A protein and the small-molecule ligand that binds it are described below.
Small molecule (SMILES): COc1ccc2c(c1)cc(C(=O)NS(=O)(=O)c1nnc(NC(C)=O)s1)n2CC(=O)O

Binding-site contacts:
Ligand atom CA contacts residue MET195 of chain 1.A at 3.7 Å (hydrophobic).
Ligand atom CAZ contacts residue EDO1 of chain 1.G at 3.6 Å.
Ligand atom OAG contacts residue THR39 of chain 1.A at 3.5 Å.
Ligand atom CAJ contacts residue MET195 of chain 1.A at 3.3 Å (hydrophobic).
Ligand atom NAN contacts residue GLN164 of chain 1.A at 3.0 Å (h-bond).
Ligand atom NAO contacts residue GLN164 of chain 1.A at 3.3 Å (h-bond).
Ligand atom O contacts residue SER196 of chain 1.A at 3.6 Å.
Ligand atom O contacts residue HIS44 of chain 1.A at 3.0 Å.
Ligand atom CAL contacts residue HIS47 of chain 1.A at 3.7 Å.
Ligand atom OAR contacts residue GLY46 of chain 1.A at 3.4 Å.
Ligand atom OXT contacts residue SER197 of chain 1.A at 3.7 Å.
Ligand atom OAR contacts residue PRO185 of chain 1.A at 3.8 Å.
Ligand atom CAA contacts residue PRO185 of chain 1.A at 3.1 Å (hydrophobic).
Ligand atom CAA contacts residue VAL187 of chain 1.A at 3.6 Å (hydrophobic).
Ligand atom C contacts residue SER197 of chain 1.A at 3.7 Å.
Ligand atom CAV contacts residue HIS47 of chain 1.A at 3.3 Å.
Ligand atom NAO contacts residue EDO1 of chain 1.G at 3.4 Å (h-bond).
Ligand atom OAG contacts residue HIS47 of chain 1.A at 3.3 Å (h-bond).
Ligand atom OAR contacts residue THR186 of chain 1.A at 3.7 Å.
Ligand atom CBB contacts residue HIS44 of chain 1.A at 3.5 Å.
Ligand atom CAK contacts residue GLY46 of chain 1.A at 3.3 Å.
Ligand atom OAF contacts residue EDO1 of chain 1.G at 3.0 Å (h-bond).
Ligand atom OAF contacts residue PRO38 of chain 1.A at 3.0 Å (h-bond).
Ligand atom CAY contacts residue HIS47 of chain 1.A at 3.6 Å.
Ligand atom O contacts residue SER197 of chain 1.A at 3.1 Å (h-bond).
Ligand atom OAG contacts residue MET40 of chain 1.A at 2.9 Å (h-bond).
Ligand atom CAJ contacts residue LYS160 of chain 1.A at 3.8 Å.
Ligand atom SAS contacts residue MET40 of chain 1.A at 3.8 Å.
Ligand atom OAR contacts residue VAL187 of chain 1.A at 3.0 Å (h-bond).
Ligand atom CAW contacts residue GLY46 of chain 1.A at 3.3 Å.
Ligand atom CAX contacts residue GLN164 of chain 1.A at 3.8 Å.
Ligand atom CA contacts residue LYS160 of chain 1.A at 3.4 Å.
Ligand atom CAJ contacts residue HIS44 of chain 1.A at 3.7 Å.
Ligand atom N contacts residue HIS44 of chain 1.A at 3.7 Å.
Ligand atom OAF contacts residue THR39 of chain 1.A at 3.3 Å.
Ligand atom OXT contacts residue SER196 of chain 1.A at 2.8 Å (h-bond).
Ligand atom CAA contacts residue GLY46 of chain 1.A at 3.4 Å.
Ligand atom NAQ contacts residue HIS47 of chain 1.A at 3.2 Å (h-bond).
Ligand atom C contacts residue HIS44 of chain 1.A at 3.7 Å.
Ligand atom C contacts residue SER196 of chain 1.A at 3.5 Å.

Sequence of chain 1.A:
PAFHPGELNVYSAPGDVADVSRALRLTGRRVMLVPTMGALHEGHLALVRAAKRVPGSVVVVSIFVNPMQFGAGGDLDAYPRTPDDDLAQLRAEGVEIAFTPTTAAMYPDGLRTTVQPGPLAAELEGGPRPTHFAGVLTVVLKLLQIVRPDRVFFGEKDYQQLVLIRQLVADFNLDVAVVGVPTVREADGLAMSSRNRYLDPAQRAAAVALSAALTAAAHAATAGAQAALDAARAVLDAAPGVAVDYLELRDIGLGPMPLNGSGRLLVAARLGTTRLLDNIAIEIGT